Binding-site contacts:
Ligand atom C7 contacts residue ASN32 of chain 1.C at 3.3 Å.
Ligand atom O7 contacts residue ASN32 of chain 1.C at 3.4 Å (h-bond).
Ligand atom C5 contacts residue ASN32 of chain 1.C at 3.5 Å.
Ligand atom N2 contacts residue ASN32 of chain 1.C at 2.9 Å (h-bond).
Ligand atom C4 contacts residue ASN32 of chain 1.C at 4.2 Å.
Ligand atom C2 contacts residue ASN32 of chain 1.C at 2.4 Å.
Ligand atom C1 contacts residue ASN32 of chain 1.C at 1.4 Å.
Ligand atom C3 contacts residue ASN32 of chain 1.C at 3.7 Å.
Ligand atom C7 contacts residue THR31 of chain 1.C at 4.3 Å.
Ligand atom O7 contacts residue THR31 of chain 1.C at 4.2 Å.
Ligand atom C6 contacts residue ASN32 of chain 1.C at 3.7 Å.
Ligand atom O5 contacts residue ASN32 of chain 1.C at 2.4 Å (h-bond).
Ligand atom C8 contacts residue THR31 of chain 1.C at 4.2 Å.

Sequence of chain 1.C:
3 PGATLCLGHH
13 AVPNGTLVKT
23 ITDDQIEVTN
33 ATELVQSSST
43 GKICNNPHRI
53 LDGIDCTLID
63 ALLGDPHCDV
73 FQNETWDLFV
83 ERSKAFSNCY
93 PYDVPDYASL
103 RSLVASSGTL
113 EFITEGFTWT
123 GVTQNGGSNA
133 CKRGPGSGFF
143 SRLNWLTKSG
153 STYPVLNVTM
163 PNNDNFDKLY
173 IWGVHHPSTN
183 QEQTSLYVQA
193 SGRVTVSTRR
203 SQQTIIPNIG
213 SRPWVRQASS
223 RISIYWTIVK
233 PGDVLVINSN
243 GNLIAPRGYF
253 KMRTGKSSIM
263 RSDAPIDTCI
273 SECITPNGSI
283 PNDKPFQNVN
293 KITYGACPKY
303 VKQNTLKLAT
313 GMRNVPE

This small molecule binds to this protein.
Small molecule (SMILES): CC(=O)N[C@@H]1[C@@H](O)[C@H](O)[C@@H](CO)O[C@H]1O